A small-molecule ligand and the protein it binds are described below.
Small molecule (SMILES): N[C@H]1C(=O)N[C@@H]2Cc3ccc(c(Cl)c3)Oc3cc4cc(c3O)Oc3ccc(cc3Cl)[C@@H](O)[C@@H]3NC(=O)[C@H](NC(=O)[C@@H]4NC(=O)[C@@H](NC2=O)c2cccc(c2)Oc2cc1ccc2O)c1ccc(O)c(c1)-c1c(O)cc(O)cc1[C@@H](C(=O)O)NC3=O

Binding-site contacts:
Ligand atom C5 contacts residue GCS1 of chain 1.K at 3.1 Å.
Ligand atom CG contacts residue NAG1 of chain 1.J at 3.5 Å.
Ligand atom O4 contacts residue T551 of chain 1.L at 3.1 Å (h-bond).
Ligand atom CL contacts residue SER98 of chain 1.A at 3.5 Å.
Ligand atom CD2 contacts residue NAG1 of chain 1.J at 3.6 Å.
Ligand atom O contacts residue ARG116 of chain 1.A at 3.1 Å (salt-bridge).
Ligand atom CG contacts residue PRO162 of chain 1.A at 3.6 Å (hydrophobic).
Ligand atom CZ contacts residue T551 of chain 1.L at 3.5 Å.
Ligand atom OXT contacts residue NAG1 of chain 1.J at 2.7 Å.
Ligand atom CZ contacts residue HIS161 of chain 1.A at 3.2 Å.
Ligand atom C3 contacts residue GCS1 of chain 1.K at 3.3 Å.
Ligand atom OCZ contacts residue T551 of chain 1.L at 3.5 Å.
Ligand atom N contacts residue LEU119 of chain 1.A at 3.1 Å (h-bond).
Ligand atom O4 contacts residue TYR190 of chain 1.A at 3.0 Å (h-bond).
Ligand atom CB contacts residue GLU160 of chain 1.A at 3.3 Å.
Ligand atom CA contacts residue GLN117 of chain 1.A at 3.2 Å.
Ligand atom OD1 contacts residue BMA1 of chain 1.I at 1.5 Å.
Ligand atom CD2 contacts residue BMA1 of chain 1.I at 3.3 Å.
Ligand atom CD1 contacts residue BMA1 of chain 1.I at 2.4 Å.
Ligand atom C4 contacts residue TYR190 of chain 1.A at 3.4 Å (hydrophobic).
Ligand atom O4 contacts residue HIS161 of chain 1.A at 3.5 Å (h-bond).
Ligand atom OCZ contacts residue GCS1 of chain 1.K at 3.1 Å.
Ligand atom CD2 contacts residue PRO162 of chain 1.A at 3.3 Å (hydrophobic).
Ligand atom C4 contacts residue GCS1 of chain 1.K at 2.4 Å.
Ligand atom CZ contacts residue BMA1 of chain 1.I at 2.7 Å.
Ligand atom OBD contacts residue HIS161 of chain 1.A at 2.9 Å.
Ligand atom N contacts residue GLN117 of chain 1.A at 3.2 Å (h-bond).
Ligand atom O contacts residue LYS118 of chain 1.A at 2.9 Å.
Ligand atom CA contacts residue LEU119 of chain 1.A at 3.2 Å (hydrophobic).
Ligand atom CB contacts residue NAG1 of chain 1.J at 2.6 Å.
Ligand atom OD2 contacts residue PHE193 of chain 1.A at 3.6 Å.
Ligand atom ODE contacts residue NAG1 of chain 1.J at 1.5 Å.
Ligand atom O contacts residue VAL121 of chain 1.A at 3.5 Å.
Ligand atom C6 contacts residue ARG116 of chain 1.A at 3.3 Å.
Ligand atom CL contacts residue TYR190 of chain 1.A at 3.3 Å.
Ligand atom CE2 contacts residue LYS118 of chain 1.A at 3.6 Å.
Ligand atom CE1 contacts residue HIS161 of chain 1.A at 3.6 Å.
Ligand atom OBD contacts residue GCS1 of chain 1.K at 3.2 Å (h-bond).
Ligand atom O4 contacts residue BMA1 of chain 1.I at 3.0 Å (h-bond).
Ligand atom O4 contacts residue GCS1 of chain 1.K at 1.4 Å.

Sequence of chain 1.A:
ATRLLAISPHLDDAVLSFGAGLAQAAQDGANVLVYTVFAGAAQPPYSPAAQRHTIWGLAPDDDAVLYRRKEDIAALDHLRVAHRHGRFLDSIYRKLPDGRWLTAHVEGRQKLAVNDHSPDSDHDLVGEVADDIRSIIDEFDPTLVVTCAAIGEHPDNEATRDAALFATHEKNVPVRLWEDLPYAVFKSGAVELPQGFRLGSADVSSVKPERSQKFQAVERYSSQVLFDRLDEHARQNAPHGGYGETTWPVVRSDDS